Sequence of chain 1.H:
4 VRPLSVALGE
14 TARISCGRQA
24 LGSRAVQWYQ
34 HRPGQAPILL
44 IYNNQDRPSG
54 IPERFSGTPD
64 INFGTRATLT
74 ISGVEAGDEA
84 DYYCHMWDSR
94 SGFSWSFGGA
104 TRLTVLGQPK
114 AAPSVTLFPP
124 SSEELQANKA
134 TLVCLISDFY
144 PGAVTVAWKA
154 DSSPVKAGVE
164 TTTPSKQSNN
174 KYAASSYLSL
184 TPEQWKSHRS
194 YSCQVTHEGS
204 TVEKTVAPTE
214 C

A protein and the small-molecule ligand that binds it are described below.
Small molecule (SMILES): CC(=O)N[C@@H]1[C@@H](O)[C@H](O)[C@@H](CO)O[C@H]1O

Binding-site contacts:
Ligand atom C5 contacts residue ASN273 of chain 1.F at 3.7 Å.
Ligand atom O7 contacts residue GLU415 of chain 1.F at 3.9 Å.
Ligand atom C3 contacts residue ASN273 of chain 1.F at 3.8 Å.
Ligand atom C8 contacts residue ASN273 of chain 1.F at 4.4 Å.
Ligand atom O5 contacts residue ASN273 of chain 1.F at 2.4 Å (h-bond).
Ligand atom O7 contacts residue ASN273 of chain 1.F at 3.0 Å (h-bond).
Ligand atom C2 contacts residue ASN273 of chain 1.F at 2.5 Å.
Ligand atom O5 contacts residue PHE66 of chain 1.H at 4.5 Å.
Ligand atom N2 contacts residue ASN273 of chain 1.F at 2.9 Å (h-bond).
Ligand atom C6 contacts residue PHE66 of chain 1.H at 4.5 Å (hydrophobic).
Ligand atom O3 contacts residue ASN65 of chain 1.H at 3.8 Å.
Ligand atom C1 contacts residue ASN273 of chain 1.F at 1.4 Å.
Ligand atom O5 contacts residue ILE294 of chain 1.F at 3.5 Å.
Ligand atom C6 contacts residue ILE294 of chain 1.F at 3.7 Å (hydrophobic).
Ligand atom C7 contacts residue GLU415 of chain 1.F at 4.3 Å.
Ligand atom C7 contacts residue ASN273 of chain 1.F at 3.2 Å.
Ligand atom C5 contacts residue ILE294 of chain 1.F at 4.1 Å (hydrophobic).
Ligand atom O6 contacts residue ILE294 of chain 1.F at 4.2 Å.
Ligand atom C1 contacts residue ILE294 of chain 1.F at 4.5 Å (hydrophobic).
Ligand atom C4 contacts residue PHE66 of chain 1.H at 4.4 Å (hydrophobic).
Ligand atom O6 contacts residue PHE66 of chain 1.H at 3.2 Å.
Ligand atom C8 contacts residue GLU415 of chain 1.F at 3.6 Å.
Ligand atom C4 contacts residue ASN273 of chain 1.F at 4.2 Å.

Sequence of chain 1.F:
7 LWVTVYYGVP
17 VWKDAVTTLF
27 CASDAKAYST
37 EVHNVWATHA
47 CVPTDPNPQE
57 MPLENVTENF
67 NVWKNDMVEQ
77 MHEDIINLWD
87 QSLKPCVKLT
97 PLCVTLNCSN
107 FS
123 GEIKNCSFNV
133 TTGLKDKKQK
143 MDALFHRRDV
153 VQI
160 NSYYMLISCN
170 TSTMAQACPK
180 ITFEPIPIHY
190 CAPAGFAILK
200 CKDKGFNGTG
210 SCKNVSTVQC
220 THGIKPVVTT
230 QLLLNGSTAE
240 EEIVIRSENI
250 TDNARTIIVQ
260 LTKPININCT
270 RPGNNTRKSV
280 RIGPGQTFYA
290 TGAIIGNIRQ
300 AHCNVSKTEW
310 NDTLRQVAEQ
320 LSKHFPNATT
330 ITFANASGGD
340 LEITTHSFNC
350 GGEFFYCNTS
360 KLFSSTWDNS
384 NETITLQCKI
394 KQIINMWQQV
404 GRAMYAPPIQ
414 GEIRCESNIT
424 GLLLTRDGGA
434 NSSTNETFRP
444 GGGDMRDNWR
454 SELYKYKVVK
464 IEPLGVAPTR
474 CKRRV